Binding-site contacts:
Ligand atom C contacts residue ARG550 of chain 1.B at 3.9 Å.
Ligand atom O5 contacts residue SER721 of chain 1.B at 2.3 Å (h-bond).
Ligand atom O4 contacts residue TYR762 of chain 1.B at 3.2 Å (h-bond).
Ligand atom C6 contacts residue TYR762 of chain 1.B at 3.9 Å (hydrophobic).
Ligand atom C15 contacts residue VAL766 of chain 1.B at 3.5 Å (hydrophobic).
Ligand atom C11 contacts residue VAL766 of chain 1.B at 4.1 Å (hydrophobic).
Ligand atom C10 contacts residue VAL766 of chain 1.B at 3.7 Å (hydrophobic).
Ligand atom N contacts residue THR545 of chain 1.B at 3.2 Å (h-bond).
Ligand atom P contacts residue SER721 of chain 1.B at 3.3 Å.
Ligand atom C1 contacts residue TYR762 of chain 1.B at 4.1 Å (hydrophobic).
Ligand atom O3 contacts residue SER721 of chain 1.B at 3.1 Å (h-bond).
Ligand atom C4 contacts residue SER721 of chain 1.B at 4.2 Å.
Ligand atom CL6 contacts residue PRO446 of chain 1.B at 3.6 Å.
Ligand atom O contacts residue THR545 of chain 1.B at 4.0 Å.
Ligand atom C contacts residue THR545 of chain 1.B at 3.1 Å.
Ligand atom C13 contacts residue GLU444 of chain 1.B at 4.0 Å.
Ligand atom O2 contacts residue SER543 of chain 1.B at 4.2 Å.
Ligand atom CA contacts residue THR545 of chain 1.B at 3.2 Å.
Ligand atom N contacts residue SER543 of chain 1.B at 3.5 Å (h-bond).
Ligand atom O2 contacts residue ARG550 of chain 1.B at 3.2 Å (salt-bridge).
Ligand atom O5 contacts residue THR722 of chain 1.B at 3.1 Å (h-bond).
Ligand atom P contacts residue TYR762 of chain 1.B at 4.1 Å.
Ligand atom P contacts residue GLY720 of chain 1.B at 3.6 Å.
Ligand atom C1 contacts residue SER721 of chain 1.B at 3.7 Å.
Ligand atom O2 contacts residue THR545 of chain 1.B at 2.7 Å (h-bond).
Ligand atom C14 contacts residue GLU444 of chain 1.B at 3.3 Å.
Ligand atom N contacts residue HIS517 of chain 1.B at 3.9 Å.
Ligand atom O3 contacts residue GLY720 of chain 1.B at 3.3 Å.
Ligand atom O5 contacts residue GLY720 of chain 1.B at 3.1 Å.
Ligand atom C10 contacts residue TYR793 of chain 1.B at 4.1 Å (hydrophobic).
Ligand atom O2 contacts residue LEU544 of chain 1.B at 3.9 Å.
Ligand atom CL0 contacts residue TYR793 of chain 1.B at 2.4 Å.
Ligand atom O contacts residue ARG550 of chain 1.B at 3.2 Å (salt-bridge).
Ligand atom CL6 contacts residue GLU444 of chain 1.B at 3.4 Å.
Ligand atom CL6 contacts residue ALA445 of chain 1.B at 3.5 Å.
Ligand atom O4 contacts residue GLY720 of chain 1.B at 3.9 Å.
Ligand atom O6 contacts residue SER721 of chain 1.B at 3.1 Å (h-bond).
Ligand atom C11 contacts residue GLU444 of chain 1.B at 3.2 Å.
Ligand atom C15 contacts residue GLU444 of chain 1.B at 3.7 Å.
Ligand atom CL0 contacts residue VAL766 of chain 1.B at 4.0 Å.

This protein binds this small molecule.
Small molecule (SMILES): N[C@@H](Cc1cc(-c2ccc(Cl)cc2Cl)cc(CP(=O)(O)O)c1O)C(=O)O

Sequence of chain 1.B:
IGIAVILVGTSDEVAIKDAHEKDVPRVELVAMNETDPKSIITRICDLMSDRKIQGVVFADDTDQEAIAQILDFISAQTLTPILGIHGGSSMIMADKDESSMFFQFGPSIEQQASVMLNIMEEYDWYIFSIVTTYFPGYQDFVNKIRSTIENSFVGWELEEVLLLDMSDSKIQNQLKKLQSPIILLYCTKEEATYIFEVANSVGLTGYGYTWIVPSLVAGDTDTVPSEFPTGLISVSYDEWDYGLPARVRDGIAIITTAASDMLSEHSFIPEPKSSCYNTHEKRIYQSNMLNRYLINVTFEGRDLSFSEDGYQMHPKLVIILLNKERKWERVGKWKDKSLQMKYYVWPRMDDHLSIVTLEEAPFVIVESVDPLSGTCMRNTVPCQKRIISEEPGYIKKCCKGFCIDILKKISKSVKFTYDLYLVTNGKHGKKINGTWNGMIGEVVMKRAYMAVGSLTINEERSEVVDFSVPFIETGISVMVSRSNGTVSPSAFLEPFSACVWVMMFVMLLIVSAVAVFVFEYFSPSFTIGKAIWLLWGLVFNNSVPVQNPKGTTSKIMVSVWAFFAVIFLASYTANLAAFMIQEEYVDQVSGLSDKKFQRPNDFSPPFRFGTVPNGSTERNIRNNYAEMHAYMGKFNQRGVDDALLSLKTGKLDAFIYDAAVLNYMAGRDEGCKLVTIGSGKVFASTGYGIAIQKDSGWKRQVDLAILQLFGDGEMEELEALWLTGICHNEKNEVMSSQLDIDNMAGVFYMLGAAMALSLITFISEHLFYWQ